Binding-site contacts:
Ligand atom N27 contacts residue GLN439 of chain 1.B at 3.7 Å.
Ligand atom C13 contacts residue VAL299 of chain 1.B at 3.7 Å (hydrophobic).
Ligand atom C12 contacts residue HEM1 of chain 1.J at 3.5 Å.
Ligand atom C23 contacts residue PRO440 of chain 1.B at 3.8 Å (hydrophobic).
Ligand atom N07 contacts residue GLU324 of chain 1.B at 2.7 Å (salt-bridge).
Ligand atom N08 contacts residue TRP319 of chain 1.B at 2.9 Å (h-bond).
Ligand atom N08 contacts residue GLU324 of chain 1.B at 2.9 Å (salt-bridge).
Ligand atom C03 contacts residue GLY318 of chain 1.B at 3.8 Å.
Ligand atom C16 contacts residue GLU324 of chain 1.B at 3.6 Å.
Ligand atom O38 contacts residue TYR438 of chain 1.B at 3.4 Å.
Ligand atom C04 contacts residue VAL299 of chain 1.B at 3.6 Å (hydrophobic).
Ligand atom C03 contacts residue PHE316 of chain 1.B at 3.5 Å (hydrophobic).
Ligand atom N28 contacts residue LEU68 of chain 1.B at 3.7 Å.
Ligand atom C02 contacts residue GLY318 of chain 1.B at 3.1 Å.
Ligand atom C19 contacts residue HEM1 of chain 1.J at 3.4 Å.
Ligand atom C16 contacts residue HEM1 of chain 1.J at 3.6 Å.
Ligand atom C37 contacts residue TYR438 of chain 1.B at 3.6 Å (hydrophobic).
Ligand atom C14 contacts residue VAL299 of chain 1.B at 3.5 Å (hydrophobic).
Ligand atom C03 contacts residue PRO297 of chain 1.B at 3.3 Å (hydrophobic).
Ligand atom N1' contacts residue GOL1 of chain 1.O at 3.6 Å.
Ligand atom C02 contacts residue HEM1 of chain 1.J at 3.5 Å.
Ligand atom C30 contacts residue LEU68 of chain 1.B at 3.8 Å (hydrophobic).
Ligand atom C04 contacts residue PRO297 of chain 1.B at 3.4 Å (hydrophobic).
Ligand atom C13 contacts residue HEM1 of chain 1.J at 3.5 Å.
Ligand atom C06 contacts residue GLU324 of chain 1.B at 3.5 Å.
Ligand atom C15 contacts residue VAL299 of chain 1.B at 3.6 Å (hydrophobic).
Ligand atom C31 contacts residue LEU68 of chain 1.B at 3.6 Å (hydrophobic).
Ligand atom S01 contacts residue GLY318 of chain 1.B at 3.8 Å.
Ligand atom C32 contacts residue LEU68 of chain 1.B at 3.6 Å (hydrophobic).
Ligand atom S01 contacts residue HEM1 of chain 1.J at 3.1 Å.
Ligand atom C5' contacts residue GOL1 of chain 1.O at 3.5 Å.
Ligand atom C14 contacts residue HEM1 of chain 1.J at 3.7 Å.
Ligand atom C15 contacts residue HEM1 of chain 1.J at 3.5 Å.
Ligand atom C02 contacts residue PHE316 of chain 1.B at 3.7 Å (hydrophobic).
Ligand atom C17 contacts residue HEM1 of chain 1.J at 3.5 Å.
Ligand atom C03 contacts residue SER317 of chain 1.B at 3.6 Å.
Ligand atom C11 contacts residue HEM1 of chain 1.J at 3.5 Å.
Ligand atom C33 contacts residue LEU68 of chain 1.B at 3.7 Å (hydrophobic).
Ligand atom C11 contacts residue GLU324 of chain 1.B at 3.5 Å.
Ligand atom C02 contacts residue SER317 of chain 1.B at 3.4 Å.

The small molecule below binds the protein below.
Small molecule (SMILES): [H]/N=C(\Nc1cccc(COC[C@@H]2C[C@H](OCc3cccc(N/C(=N\[H])c4cccs4)c3)CN2)c1)c1cccs1

Sequence of chain 1.B:
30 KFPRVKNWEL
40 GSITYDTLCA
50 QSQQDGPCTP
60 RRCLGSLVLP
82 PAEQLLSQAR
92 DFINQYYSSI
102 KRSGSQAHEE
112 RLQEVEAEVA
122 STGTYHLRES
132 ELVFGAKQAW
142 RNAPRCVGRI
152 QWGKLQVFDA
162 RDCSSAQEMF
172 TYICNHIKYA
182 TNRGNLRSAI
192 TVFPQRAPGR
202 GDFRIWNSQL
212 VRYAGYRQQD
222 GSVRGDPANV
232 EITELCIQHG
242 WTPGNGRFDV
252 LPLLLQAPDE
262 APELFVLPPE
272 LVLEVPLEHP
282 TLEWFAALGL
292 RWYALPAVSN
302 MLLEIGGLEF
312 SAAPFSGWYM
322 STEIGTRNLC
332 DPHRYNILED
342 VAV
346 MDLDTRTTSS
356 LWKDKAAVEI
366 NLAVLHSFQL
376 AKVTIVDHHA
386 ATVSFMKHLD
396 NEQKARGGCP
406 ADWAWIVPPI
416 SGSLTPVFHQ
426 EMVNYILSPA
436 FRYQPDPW

Sequence of chain 1.A:
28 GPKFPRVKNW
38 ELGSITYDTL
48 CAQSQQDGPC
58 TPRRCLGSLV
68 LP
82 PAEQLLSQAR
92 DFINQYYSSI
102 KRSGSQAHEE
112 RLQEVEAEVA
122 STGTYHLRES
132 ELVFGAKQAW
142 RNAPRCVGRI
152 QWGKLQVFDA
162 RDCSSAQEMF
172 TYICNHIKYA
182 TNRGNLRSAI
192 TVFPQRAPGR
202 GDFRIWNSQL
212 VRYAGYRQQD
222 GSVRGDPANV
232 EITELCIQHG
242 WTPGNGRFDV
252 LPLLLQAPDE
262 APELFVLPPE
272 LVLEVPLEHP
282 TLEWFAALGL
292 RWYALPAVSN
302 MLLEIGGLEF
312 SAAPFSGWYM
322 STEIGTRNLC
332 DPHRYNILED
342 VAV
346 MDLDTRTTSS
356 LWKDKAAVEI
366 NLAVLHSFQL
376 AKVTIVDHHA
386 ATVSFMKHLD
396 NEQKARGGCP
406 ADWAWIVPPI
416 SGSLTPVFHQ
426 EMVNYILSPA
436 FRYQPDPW